The small molecule below binds the protein below.
Small molecule (SMILES): CC(=O)N[C@H]1[C@H](O[C@H]2[C@H](O)[C@@H](NC(C)=O)CO[C@@H]2CO)O[C@H](CO)[C@@H](O)[C@@H]1O

Sequence of chain 19.E:
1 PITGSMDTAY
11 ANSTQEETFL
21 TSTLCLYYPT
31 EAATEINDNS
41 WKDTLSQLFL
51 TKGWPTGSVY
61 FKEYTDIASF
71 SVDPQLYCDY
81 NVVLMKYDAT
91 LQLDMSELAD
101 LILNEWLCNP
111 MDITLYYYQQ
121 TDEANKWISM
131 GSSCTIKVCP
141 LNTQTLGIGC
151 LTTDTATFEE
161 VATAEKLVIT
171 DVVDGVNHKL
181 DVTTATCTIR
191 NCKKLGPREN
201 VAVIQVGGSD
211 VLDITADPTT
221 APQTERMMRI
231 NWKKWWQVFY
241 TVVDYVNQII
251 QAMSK

Binding-site contacts:
Ligand atom C1 contacts residue ASN12 of chain 19.E at 2.2 Å.
Ligand atom O5 contacts residue ASN12 of chain 19.E at 2.7 Å (h-bond).
Ligand atom C5 contacts residue ASN12 of chain 19.E at 4.1 Å.
Ligand atom C2 contacts residue ASN12 of chain 19.E at 3.3 Å.
Ligand atom C7 contacts residue ASN12 of chain 19.E at 3.9 Å.
Ligand atom N2 contacts residue ASN12 of chain 19.E at 3.8 Å.
Ligand atom O7 contacts residue ASN12 of chain 19.E at 3.6 Å.